The protein below binds the small molecule below.
Small molecule (SMILES): CC(=O)N[C@@H]1[C@@H](O)[C@H](O)[C@@H](CO)O[C@H]1O

Binding-site contacts:
Ligand atom C5 contacts residue ASN259 of chain 1.C at 3.5 Å.
Ligand atom C8 contacts residue THR255 of chain 1.C at 3.8 Å.
Ligand atom C1 contacts residue ASN259 of chain 1.C at 1.4 Å.
Ligand atom O5 contacts residue ASN259 of chain 1.C at 2.2 Å (h-bond).
Ligand atom C8 contacts residue GLN256 of chain 1.C at 3.7 Å.
Ligand atom C3 contacts residue ASN259 of chain 1.C at 3.9 Å.
Ligand atom N2 contacts residue ASN259 of chain 1.C at 3.1 Å (h-bond).
Ligand atom C4 contacts residue ASN259 of chain 1.C at 4.2 Å.
Ligand atom C2 contacts residue ASN259 of chain 1.C at 2.6 Å.
Ligand atom C7 contacts residue ASN259 of chain 1.C at 3.8 Å.
Ligand atom C8 contacts residue ASN259 of chain 1.C at 3.7 Å.

Sequence of chain 1.C:
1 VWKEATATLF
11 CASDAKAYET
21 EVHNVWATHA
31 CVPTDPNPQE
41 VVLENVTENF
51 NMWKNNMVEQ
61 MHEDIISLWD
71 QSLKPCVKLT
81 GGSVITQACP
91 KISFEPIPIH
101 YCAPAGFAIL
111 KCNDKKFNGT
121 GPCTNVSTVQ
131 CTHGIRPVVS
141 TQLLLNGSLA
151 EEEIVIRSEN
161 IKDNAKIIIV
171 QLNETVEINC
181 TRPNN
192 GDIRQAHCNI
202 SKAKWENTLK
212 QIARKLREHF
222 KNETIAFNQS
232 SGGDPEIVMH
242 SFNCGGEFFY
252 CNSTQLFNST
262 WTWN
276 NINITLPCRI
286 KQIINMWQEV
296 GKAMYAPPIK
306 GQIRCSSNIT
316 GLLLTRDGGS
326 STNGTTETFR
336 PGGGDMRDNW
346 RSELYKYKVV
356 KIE